A protein and the small-molecule ligand that binds it are described below.
Small molecule (SMILES): O=C(O)[C@@H]1O[C@H](O[C@H]2[C@@H](OS(=O)(=O)O)O[C@@H](O)[C@H](NS(=O)(=O)O)[C@H]2O)[C@@H](OS(=O)(=O)O)[C@H](O)[C@@H]1O

Binding-site contacts:
Ligand atom C3 contacts residue LYS156 of chain 45.F at 4.0 Å.
Ligand atom O5 contacts residue LYS156 of chain 45.F at 3.4 Å.
Ligand atom C6 contacts residue SER93 of chain 45.F at 4.0 Å.
Ligand atom O6B contacts residue HIS94 of chain 45.F at 4.0 Å.
Ligand atom OAH contacts residue ASP3 of chain 45.F at 4.0 Å.
Ligand atom O6A contacts residue SER93 of chain 45.F at 3.2 Å.
Ligand atom O6B contacts residue ARG157 of chain 45.F at 3.3 Å (salt-bridge).
Ligand atom C3 contacts residue ALA158 of chain 45.F at 4.0 Å (hydrophobic).
Ligand atom O4 contacts residue LYS156 of chain 45.F at 3.5 Å.
Ligand atom O4 contacts residue HIS155 of chain 45.F at 3.5 Å (h-bond).
Ligand atom O6B contacts residue LEU62 of chain 45.F at 4.0 Å.
Ligand atom O5 contacts residue ARG157 of chain 45.F at 3.8 Å.
Ligand atom C6 contacts residue HIS94 of chain 45.F at 3.9 Å.
Ligand atom OBI contacts residue LYS156 of chain 45.F at 4.0 Å.
Ligand atom O4 contacts residue SER93 of chain 45.F at 3.0 Å (h-bond).
Ligand atom OAH contacts residue THR4 of chain 45.F at 3.7 Å.
Ligand atom OAH contacts residue LEU2 of chain 45.F at 2.8 Å (h-bond).
Ligand atom O6B contacts residue LYS156 of chain 45.F at 3.3 Å.
Ligand atom O3 contacts residue LYS156 of chain 45.F at 3.0 Å.
Ligand atom O6A contacts residue HIS155 of chain 45.F at 3.8 Å.
Ligand atom O3 contacts residue ALA158 of chain 45.F at 3.0 Å (h-bond).
Ligand atom OAF contacts residue ARG157 of chain 45.F at 2.8 Å (salt-bridge).
Ligand atom SAG contacts residue ARG157 of chain 45.F at 3.6 Å (salt-bridge).
Ligand atom C6 contacts residue HIS155 of chain 45.F at 3.4 Å.
Ligand atom C2 contacts residue ALA158 of chain 45.F at 3.7 Å (hydrophobic).
Ligand atom O6A contacts residue LEU62 of chain 45.F at 3.4 Å.
Ligand atom O3 contacts residue ARG157 of chain 45.F at 3.3 Å (salt-bridge).
Ligand atom OAF contacts residue ALA158 of chain 45.F at 3.3 Å.
Ligand atom C5 contacts residue LEU62 of chain 45.F at 3.8 Å (hydrophobic).
Ligand atom OAH contacts residue ARG157 of chain 45.F at 3.1 Å (salt-bridge).
Ligand atom SAG contacts residue THR4 of chain 45.F at 3.9 Å.
Ligand atom C6 contacts residue LEU62 of chain 45.F at 3.5 Å (hydrophobic).
Ligand atom O5 contacts residue HIS155 of chain 45.F at 3.6 Å.
Ligand atom C4 contacts residue LYS156 of chain 45.F at 4.0 Å.
Ligand atom O6B contacts residue HIS155 of chain 45.F at 3.3 Å (h-bond).
Ligand atom O5B contacts residue LYS156 of chain 45.F at 3.3 Å.
Ligand atom C5 contacts residue HIS155 of chain 45.F at 4.0 Å.
Ligand atom O6A contacts residue HIS94 of chain 45.F at 3.2 Å (h-bond).
Ligand atom C3 contacts residue ARG157 of chain 45.F at 3.7 Å.
Ligand atom OAF contacts residue THR4 of chain 45.F at 2.9 Å (h-bond).

Sequence of chain 45.F:
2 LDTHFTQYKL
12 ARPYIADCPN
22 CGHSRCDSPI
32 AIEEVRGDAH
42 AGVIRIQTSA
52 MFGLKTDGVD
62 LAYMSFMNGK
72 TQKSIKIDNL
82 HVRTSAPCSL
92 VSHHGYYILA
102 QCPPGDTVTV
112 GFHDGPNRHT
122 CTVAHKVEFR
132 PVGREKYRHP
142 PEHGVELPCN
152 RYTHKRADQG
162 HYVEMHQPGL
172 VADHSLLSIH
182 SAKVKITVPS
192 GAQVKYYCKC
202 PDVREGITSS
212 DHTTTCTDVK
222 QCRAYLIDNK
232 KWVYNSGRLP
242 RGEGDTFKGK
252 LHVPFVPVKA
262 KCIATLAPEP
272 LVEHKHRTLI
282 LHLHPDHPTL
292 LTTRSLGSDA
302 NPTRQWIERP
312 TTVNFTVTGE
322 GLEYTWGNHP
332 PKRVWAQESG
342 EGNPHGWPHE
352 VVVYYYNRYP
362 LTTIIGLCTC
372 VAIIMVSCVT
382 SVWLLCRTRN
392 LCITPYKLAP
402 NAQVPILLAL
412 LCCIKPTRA